Sequence of chain 1.C:
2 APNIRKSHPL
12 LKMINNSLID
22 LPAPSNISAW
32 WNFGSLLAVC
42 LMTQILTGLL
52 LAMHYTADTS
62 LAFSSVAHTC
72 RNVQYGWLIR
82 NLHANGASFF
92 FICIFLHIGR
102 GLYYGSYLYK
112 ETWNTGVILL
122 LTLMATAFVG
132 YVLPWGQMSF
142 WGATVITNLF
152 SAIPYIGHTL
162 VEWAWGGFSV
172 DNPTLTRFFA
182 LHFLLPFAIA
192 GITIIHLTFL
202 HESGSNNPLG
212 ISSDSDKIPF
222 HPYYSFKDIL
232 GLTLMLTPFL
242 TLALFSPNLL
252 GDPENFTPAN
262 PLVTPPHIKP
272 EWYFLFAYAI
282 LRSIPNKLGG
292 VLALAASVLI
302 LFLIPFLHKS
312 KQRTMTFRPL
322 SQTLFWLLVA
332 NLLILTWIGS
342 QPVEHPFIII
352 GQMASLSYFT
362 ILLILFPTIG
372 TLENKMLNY

Binding-site contacts:
Ligand atom C12 contacts residue PRO271 of chain 1.C at 3.5 Å (hydrophobic).
Ligand atom C10 contacts residue PRO271 of chain 1.C at 3.6 Å (hydrophobic).
Ligand atom C26 contacts residue MET125 of chain 1.C at 3.7 Å (hydrophobic).
Ligand atom O2 contacts residue PHE275 of chain 1.C at 3.6 Å.
Ligand atom O7 contacts residue GLY143 of chain 1.C at 3.4 Å.
Ligand atom O4 contacts residue GLU272 of chain 1.C at 3.1 Å (salt-bridge).
Ligand atom C11 contacts residue PRO271 of chain 1.C at 3.4 Å (hydrophobic).
Ligand atom O2 contacts residue TYR132 of chain 1.C at 3.4 Å.
Ligand atom F20 contacts residue PHE275 of chain 1.C at 3.2 Å.
Ligand atom C8 contacts residue VAL133 of chain 1.C at 3.3 Å (hydrophobic).
Ligand atom O4 contacts residue PRO271 of chain 1.C at 3.3 Å.
Ligand atom C8 contacts residue GLY143 of chain 1.C at 3.7 Å.
Ligand atom O7 contacts residue ALA144 of chain 1.C at 3.5 Å (h-bond).
Ligand atom C11 contacts residue GLY143 of chain 1.C at 3.6 Å.
Ligand atom C5 contacts residue TYR132 of chain 1.C at 3.6 Å (hydrophobic).
Ligand atom O4 contacts residue PHE275 of chain 1.C at 3.6 Å.
Ligand atom C29 contacts residue PHE275 of chain 1.C at 3.5 Å (hydrophobic).
Ligand atom C13 contacts residue PRO271 of chain 1.C at 3.6 Å (hydrophobic).
Ligand atom C15 contacts residue ILE147 of chain 1.C at 3.6 Å (hydrophobic).
Ligand atom F22 contacts residue TYR279 of chain 1.C at 3.5 Å.
Ligand atom O7 contacts residue PHE129 of chain 1.C at 3.1 Å.
Ligand atom C3 contacts residue TYR132 of chain 1.C at 3.7 Å (hydrophobic).
Ligand atom C14 contacts residue PRO271 of chain 1.C at 3.6 Å (hydrophobic).
Ligand atom C1 contacts residue TYR274 of chain 1.C at 3.1 Å (hydrophobic).
Ligand atom F21 contacts residue TYR279 of chain 1.C at 3.2 Å.
Ligand atom C8 contacts residue ALA144 of chain 1.C at 3.3 Å (hydrophobic).
Ligand atom C10 contacts residue GLY143 of chain 1.C at 3.6 Å.
Ligand atom C1 contacts residue PHE275 of chain 1.C at 3.7 Å (hydrophobic).
Ligand atom F21 contacts residue ALA278 of chain 1.C at 3.2 Å.
Ligand atom C30 contacts residue PHE275 of chain 1.C at 3.4 Å (hydrophobic).
Ligand atom C6 contacts residue PHE129 of chain 1.C at 3.6 Å (hydrophobic).
Ligand atom F21 contacts residue LEU295 of chain 1.C at 3.3 Å.
Ligand atom C11 contacts residue LYS270 of chain 1.C at 3.5 Å.
Ligand atom F20 contacts residue TYR279 of chain 1.C at 3.5 Å.
Ligand atom C13 contacts residue ILE147 of chain 1.C at 3.6 Å (hydrophobic).
Ligand atom C24 contacts residue PHE275 of chain 1.C at 3.7 Å (hydrophobic).
Ligand atom C25 contacts residue MET125 of chain 1.C at 3.6 Å (hydrophobic).
Ligand atom C8 contacts residue PHE129 of chain 1.C at 3.3 Å (hydrophobic).
Ligand atom F22 contacts residue ILE147 of chain 1.C at 3.3 Å.
Ligand atom C6 contacts residue TYR132 of chain 1.C at 3.3 Å (hydrophobic).

This protein binds this small molecule.
Small molecule (SMILES): CO/C=C(/C(=O)OC)c1ccccc1COc1nc2ccc(C)cc2nc1C(F)(F)F